Binding-site contacts:
Ligand atom O6 contacts residue ARG291 of chain 1.F at 3.7 Å.
Ligand atom C7 contacts residue ASN446 of chain 1.F at 3.1 Å.
Ligand atom C8 contacts residue NAG2 of chain 1.U at 3.3 Å.
Ligand atom C3 contacts residue ASN446 of chain 1.F at 3.8 Å.
Ligand atom C4 contacts residue ASN446 of chain 1.F at 4.2 Å.
Ligand atom C1 contacts residue ASN446 of chain 1.F at 1.4 Å.
Ligand atom C5 contacts residue ARG291 of chain 1.F at 4.3 Å.
Ligand atom C2 contacts residue ASN446 of chain 1.F at 2.4 Å.
Ligand atom C6 contacts residue ARG291 of chain 1.F at 3.8 Å.
Ligand atom C8 contacts residue ASN446 of chain 1.F at 4.3 Å.
Ligand atom O7 contacts residue ASN446 of chain 1.F at 2.9 Å (h-bond).
Ligand atom C5 contacts residue ASN446 of chain 1.F at 3.7 Å.
Ligand atom O5 contacts residue ARG291 of chain 1.F at 3.6 Å (salt-bridge).
Ligand atom O5 contacts residue ASN446 of chain 1.F at 2.4 Å (h-bond).
Ligand atom N2 contacts residue ASN446 of chain 1.F at 2.9 Å (h-bond).

This small molecule binds to this protein.
Small molecule (SMILES): CC(=O)N[C@@H]1[C@@H](O)[C@H](O)[C@@H](CO)O[C@H]1O

Sequence of chain 1.F:
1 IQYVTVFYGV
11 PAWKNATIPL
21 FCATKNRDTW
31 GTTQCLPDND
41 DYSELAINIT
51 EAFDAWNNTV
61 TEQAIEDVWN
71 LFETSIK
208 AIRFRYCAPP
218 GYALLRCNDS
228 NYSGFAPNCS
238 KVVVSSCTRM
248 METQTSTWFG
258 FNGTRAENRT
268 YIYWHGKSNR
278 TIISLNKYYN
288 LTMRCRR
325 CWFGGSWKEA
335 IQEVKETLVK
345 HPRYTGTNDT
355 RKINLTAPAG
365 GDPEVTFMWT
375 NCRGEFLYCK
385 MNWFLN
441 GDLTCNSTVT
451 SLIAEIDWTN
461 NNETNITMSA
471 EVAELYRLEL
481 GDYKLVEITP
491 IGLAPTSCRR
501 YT